Sequence of chain 1.B:
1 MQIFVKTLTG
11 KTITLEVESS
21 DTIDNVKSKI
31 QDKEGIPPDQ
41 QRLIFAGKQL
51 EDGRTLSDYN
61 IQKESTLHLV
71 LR

A small-molecule ligand and the protein it binds are described below.
Small molecule (SMILES): Nc1ncnc2c1ncn2[C@@H]1O[C@H](COP(=O)(O)OP(=O)(O)OC[C@H]2O[C@H](O)[C@H](O)[C@@H]2O)[C@@H](O)[C@H]1O

Binding-site contacts:
Ligand atom C5D contacts residue THR66 of chain 1.B at 4.0 Å.
Ligand atom C4D contacts residue LYS6 of chain 1.B at 3.9 Å.
Ligand atom C4D contacts residue THR66 of chain 1.B at 3.4 Å.
Ligand atom O2D contacts residue GLU64 of chain 1.B at 2.4 Å (salt-bridge).
Ligand atom O2D contacts residue PHE4 of chain 1.B at 3.8 Å.
Ligand atom O3D contacts residue PHE4 of chain 1.B at 3.1 Å.
Ligand atom C3D contacts residue THR66 of chain 1.B at 3.4 Å.
Ligand atom PB contacts residue LYS6 of chain 1.B at 4.3 Å.
Ligand atom C1D contacts residue THR66 of chain 1.B at 1.4 Å.
Ligand atom O2D contacts residue SER65 of chain 1.B at 3.6 Å.
Ligand atom C2D contacts residue THR66 of chain 1.B at 2.2 Å.
Ligand atom O5D contacts residue LYS6 of chain 1.B at 4.0 Å.
Ligand atom C5D contacts residue LYS6 of chain 1.B at 3.5 Å.
Ligand atom O4D contacts residue PHE4 of chain 1.B at 4.2 Å.
Ligand atom C2D contacts residue GLU64 of chain 1.B at 3.8 Å.
Ligand atom O3D contacts residue THR66 of chain 1.B at 4.0 Å.
Ligand atom O3A contacts residue LYS6 of chain 1.B at 4.3 Å.
Ligand atom O2D contacts residue THR66 of chain 1.B at 2.4 Å (h-bond).
Ligand atom C3D contacts residue PHE4 of chain 1.B at 4.3 Å (hydrophobic).
Ligand atom O2B contacts residue LYS6 of chain 1.B at 3.4 Å (salt-bridge).
Ligand atom O4D contacts residue THR66 of chain 1.B at 2.3 Å (h-bond).
Ligand atom O4D contacts residue LYS6 of chain 1.B at 3.6 Å.
Ligand atom O3D contacts residue GLU64 of chain 1.B at 4.1 Å.